Sequence of chain 1.B:
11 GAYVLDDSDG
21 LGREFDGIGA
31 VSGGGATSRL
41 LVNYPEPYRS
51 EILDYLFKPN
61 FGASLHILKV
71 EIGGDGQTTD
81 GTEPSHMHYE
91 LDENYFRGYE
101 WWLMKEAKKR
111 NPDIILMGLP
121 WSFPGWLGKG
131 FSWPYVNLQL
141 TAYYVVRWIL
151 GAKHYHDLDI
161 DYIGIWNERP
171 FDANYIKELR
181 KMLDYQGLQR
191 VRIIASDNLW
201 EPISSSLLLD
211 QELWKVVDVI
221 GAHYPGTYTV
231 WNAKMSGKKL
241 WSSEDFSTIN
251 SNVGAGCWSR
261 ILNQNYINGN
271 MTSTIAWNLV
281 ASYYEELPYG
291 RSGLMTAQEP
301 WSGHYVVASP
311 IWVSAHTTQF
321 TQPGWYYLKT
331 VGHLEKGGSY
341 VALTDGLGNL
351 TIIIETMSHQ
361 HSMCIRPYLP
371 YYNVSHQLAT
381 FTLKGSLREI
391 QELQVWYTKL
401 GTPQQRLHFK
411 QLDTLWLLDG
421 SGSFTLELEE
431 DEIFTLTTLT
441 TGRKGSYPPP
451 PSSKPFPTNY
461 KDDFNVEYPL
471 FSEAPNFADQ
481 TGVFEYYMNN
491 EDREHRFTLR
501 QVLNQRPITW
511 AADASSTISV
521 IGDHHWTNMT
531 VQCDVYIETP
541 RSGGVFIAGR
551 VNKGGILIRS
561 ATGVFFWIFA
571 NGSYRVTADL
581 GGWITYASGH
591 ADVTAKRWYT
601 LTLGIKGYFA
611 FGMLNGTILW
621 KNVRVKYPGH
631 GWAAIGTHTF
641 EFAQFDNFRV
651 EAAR

The small molecule below binds the protein below.
Small molecule (SMILES): CC(=O)N[C@H]1[C@H](O[C@H]2[C@H](O)[C@@H](NC(C)=O)CO[C@@H]2CO)O[C@H](CO)[C@@H](O)[C@@H]1O

Binding-site contacts:
Ligand atom C1 contacts residue ASP345 of chain 1.B at 3.6 Å.
Ligand atom O3 contacts residue LEU347 of chain 1.B at 4.3 Å.
Ligand atom O5 contacts residue LEU439 of chain 1.B at 4.0 Å.
Ligand atom N2 contacts residue ASN349 of chain 1.B at 3.0 Å (h-bond).
Ligand atom O6 contacts residue LEU347 of chain 1.B at 4.5 Å.
Ligand atom C2 contacts residue ASP345 of chain 1.B at 4.1 Å.
Ligand atom C8 contacts residue GLY348 of chain 1.B at 4.4 Å.
Ligand atom C8 contacts residue ASN349 of chain 1.B at 4.0 Å.
Ligand atom C8 contacts residue LEU347 of chain 1.B at 4.1 Å (hydrophobic).
Ligand atom C3 contacts residue ASN349 of chain 1.B at 3.8 Å.
Ligand atom C1 contacts residue ASN349 of chain 1.B at 1.4 Å.
Ligand atom N2 contacts residue LEU347 of chain 1.B at 3.1 Å (h-bond).
Ligand atom C1 contacts residue LEU439 of chain 1.B at 4.1 Å (hydrophobic).
Ligand atom C2 contacts residue ASN349 of chain 1.B at 2.5 Å.
Ligand atom C2 contacts residue LEU347 of chain 1.B at 3.8 Å (hydrophobic).
Ligand atom O5 contacts residue ASP345 of chain 1.B at 3.4 Å (salt-bridge).
Ligand atom C4 contacts residue ASN349 of chain 1.B at 4.2 Å.
Ligand atom C5 contacts residue ASN349 of chain 1.B at 3.6 Å.
Ligand atom O5 contacts residue ASN349 of chain 1.B at 2.3 Å (h-bond).
Ligand atom O7 contacts residue ASN349 of chain 1.B at 3.3 Å (h-bond).
Ligand atom C7 contacts residue LEU347 of chain 1.B at 4.1 Å (hydrophobic).
Ligand atom C7 contacts residue ASN349 of chain 1.B at 3.4 Å.